Sequence of chain 3.A:
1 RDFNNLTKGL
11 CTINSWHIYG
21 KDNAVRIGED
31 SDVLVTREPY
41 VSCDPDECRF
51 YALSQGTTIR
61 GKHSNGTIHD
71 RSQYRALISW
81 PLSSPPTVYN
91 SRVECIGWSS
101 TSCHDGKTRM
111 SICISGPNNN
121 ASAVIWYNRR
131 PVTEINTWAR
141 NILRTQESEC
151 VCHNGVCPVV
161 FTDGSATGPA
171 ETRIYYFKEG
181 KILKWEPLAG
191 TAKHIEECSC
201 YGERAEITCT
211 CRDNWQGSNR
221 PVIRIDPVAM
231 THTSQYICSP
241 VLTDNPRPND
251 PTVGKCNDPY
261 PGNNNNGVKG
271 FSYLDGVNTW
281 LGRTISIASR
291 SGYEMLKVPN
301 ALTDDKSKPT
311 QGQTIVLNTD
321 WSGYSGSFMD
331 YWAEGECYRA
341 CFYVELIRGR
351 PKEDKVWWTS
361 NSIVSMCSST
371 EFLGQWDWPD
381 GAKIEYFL

The protein below binds the small molecule below.
Small molecule (SMILES): CC(=O)N[C@H]1[C@H](O[C@H]2[C@H](O)[C@@H](NC(C)=O)CO[C@@H]2CO)O[C@H](CO)[C@@H](O)[C@@H]1O

Binding-site contacts:
Ligand atom C7 contacts residue ASN5 of chain 3.A at 3.7 Å.
Ligand atom O5 contacts residue ASN5 of chain 3.A at 2.2 Å (h-bond).
Ligand atom C2 contacts residue ASN5 of chain 3.A at 2.4 Å.
Ligand atom C5 contacts residue ASP2 of chain 3.A at 4.3 Å.
Ligand atom C8 contacts residue ASP2 of chain 3.A at 3.7 Å.
Ligand atom C8 contacts residue ASN154 of chain 3.A at 4.1 Å.
Ligand atom O5 contacts residue ASP2 of chain 3.A at 3.9 Å.
Ligand atom C5 contacts residue ASN5 of chain 3.A at 3.6 Å.
Ligand atom O7 contacts residue ASN5 of chain 3.A at 4.1 Å.
Ligand atom N2 contacts residue PHE3 of chain 3.A at 2.8 Å (h-bond).
Ligand atom N2 contacts residue ASN5 of chain 3.A at 2.9 Å (h-bond).
Ligand atom C3 contacts residue ASN5 of chain 3.A at 3.7 Å.
Ligand atom C5 contacts residue ASN154 of chain 3.A at 3.5 Å.
Ligand atom C7 contacts residue ASP2 of chain 3.A at 3.9 Å.
Ligand atom O6 contacts residue ASN154 of chain 3.A at 3.9 Å.
Ligand atom C8 contacts residue PHE3 of chain 3.A at 3.5 Å (hydrophobic).
Ligand atom C7 contacts residue PHE3 of chain 3.A at 3.6 Å (hydrophobic).
Ligand atom N2 contacts residue ASP2 of chain 3.A at 3.9 Å.
Ligand atom O4 contacts residue ASN154 of chain 3.A at 4.0 Å.
Ligand atom C1 contacts residue PHE3 of chain 3.A at 3.7 Å (hydrophobic).
Ligand atom C4 contacts residue ASN5 of chain 3.A at 4.2 Å.
Ligand atom O5 contacts residue ASN154 of chain 3.A at 3.9 Å.
Ligand atom C6 contacts residue ASP2 of chain 3.A at 3.4 Å.
Ligand atom C2 contacts residue PHE3 of chain 3.A at 3.7 Å (hydrophobic).
Ligand atom C3 contacts residue ASP2 of chain 3.A at 4.2 Å.
Ligand atom O6 contacts residue ASP2 of chain 3.A at 2.6 Å (salt-bridge).
Ligand atom C1 contacts residue ASN154 of chain 3.A at 4.0 Å.
Ligand atom C4 contacts residue ASN154 of chain 3.A at 4.3 Å.
Ligand atom O3 contacts residue ASP2 of chain 3.A at 3.3 Å.
Ligand atom C1 contacts residue ASN5 of chain 3.A at 1.4 Å.
Ligand atom C3 contacts residue PHE3 of chain 3.A at 4.3 Å (hydrophobic).